A small-molecule ligand and the protein it binds are described below.
Small molecule (SMILES): O=c1[nH]cnc2nc[nH]c12

Sequence of chain 2.B:
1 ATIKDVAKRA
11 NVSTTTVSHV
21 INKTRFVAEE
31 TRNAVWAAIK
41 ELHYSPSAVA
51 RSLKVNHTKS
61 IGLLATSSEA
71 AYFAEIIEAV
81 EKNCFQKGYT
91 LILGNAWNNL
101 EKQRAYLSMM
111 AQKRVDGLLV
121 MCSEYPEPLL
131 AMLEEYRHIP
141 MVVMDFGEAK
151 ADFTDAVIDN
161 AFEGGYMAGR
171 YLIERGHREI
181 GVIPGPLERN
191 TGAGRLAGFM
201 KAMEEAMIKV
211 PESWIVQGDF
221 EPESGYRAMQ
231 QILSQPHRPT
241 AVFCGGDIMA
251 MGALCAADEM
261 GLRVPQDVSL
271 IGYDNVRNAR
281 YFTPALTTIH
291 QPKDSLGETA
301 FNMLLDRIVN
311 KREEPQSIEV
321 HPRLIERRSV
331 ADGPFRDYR

Binding-site contacts:
Ligand atom C5 contacts residue THR191 of chain 2.B at 3.8 Å.
Ligand atom C8 contacts residue TYR72 of chain 2.B at 3.4 Å (hydrophobic).
Ligand atom N9 contacts residue TYR72 of chain 2.B at 3.1 Å.
Ligand atom C2 contacts residue ALA70 of chain 2.B at 4.3 Å (hydrophobic).
Ligand atom N3 contacts residue TYR72 of chain 2.B at 3.4 Å.
Ligand atom N3 contacts residue PHE220 of chain 2.B at 3.8 Å.
Ligand atom N3 contacts residue ASP274 of chain 2.B at 4.4 Å.
Ligand atom C8 contacts residue THR191 of chain 2.B at 3.6 Å.
Ligand atom N9 contacts residue ARG195 of chain 2.B at 4.3 Å.
Ligand atom N1 contacts residue PHE73 of chain 2.B at 3.5 Å.
Ligand atom N7 contacts residue THR191 of chain 2.B at 2.8 Å (h-bond).
Ligand atom C8 contacts residue PHE220 of chain 2.B at 3.7 Å (hydrophobic).
Ligand atom C8 contacts residue ASP274 of chain 2.B at 3.7 Å.
Ligand atom N7 contacts residue TYR72 of chain 2.B at 3.6 Å.
Ligand atom C6 contacts residue ARG189 of chain 2.B at 3.6 Å.
Ligand atom C6 contacts residue TYR72 of chain 2.B at 4.3 Å (hydrophobic).
Ligand atom C2 contacts residue PHE220 of chain 2.B at 3.6 Å (hydrophobic).
Ligand atom N9 contacts residue ASP274 of chain 2.B at 2.9 Å (salt-bridge).
Ligand atom C6 contacts residue PHE220 of chain 2.B at 3.2 Å (hydrophobic).
Ligand atom C2 contacts residue TYR72 of chain 2.B at 4.2 Å (hydrophobic).
Ligand atom C6 contacts residue THR191 of chain 2.B at 4.1 Å.
Ligand atom C5 contacts residue TYR72 of chain 2.B at 3.5 Å (hydrophobic).
Ligand atom C4 contacts residue PHE220 of chain 2.B at 3.6 Å (hydrophobic).
Ligand atom C5 contacts residue PHE220 of chain 2.B at 3.5 Å (hydrophobic).
Ligand atom N1 contacts residue PHE220 of chain 2.B at 3.4 Å.
Ligand atom O6 contacts residue PHE220 of chain 2.B at 3.3 Å.
Ligand atom O6 contacts residue PHE73 of chain 2.B at 3.8 Å.
Ligand atom N7 contacts residue ARG195 of chain 2.B at 4.5 Å.
Ligand atom N9 contacts residue PHE220 of chain 2.B at 3.8 Å.
Ligand atom C2 contacts residue PHE73 of chain 2.B at 3.8 Å (hydrophobic).
Ligand atom O6 contacts residue ARG189 of chain 2.B at 2.9 Å (salt-bridge).
Ligand atom O6 contacts residue THR191 of chain 2.B at 3.8 Å.
Ligand atom C8 contacts residue ARG195 of chain 2.B at 3.6 Å.
Ligand atom C6 contacts residue PHE73 of chain 2.B at 3.8 Å (hydrophobic).
Ligand atom N7 contacts residue PHE220 of chain 2.B at 3.3 Å.
Ligand atom O6 contacts residue SER123 of chain 2.B at 4.2 Å.
Ligand atom N1 contacts residue ARG189 of chain 2.B at 3.5 Å (salt-bridge).
Ligand atom C4 contacts residue ASP274 of chain 2.B at 4.0 Å.
Ligand atom C4 contacts residue TYR72 of chain 2.B at 3.2 Å (hydrophobic).